The small molecule below binds the protein below.
Small molecule (SMILES): OC[C@H]1O[C@H](OC[C@H]2O[C@H](O)[C@@H](O)[C@@H](O[C@H]3O[C@H](CO)[C@@H](O)[C@H](O)[C@@H]3O)[C@@H]2O)[C@@H](O)[C@@H](O)[C@@H]1O

Binding-site contacts:
Ligand atom O3 contacts residue GLN46 of chain 1.B at 4.0 Å.
Ligand atom O4 contacts residue TYR39 of chain 1.B at 2.7 Å (h-bond).
Ligand atom O5 contacts residue ASN35 of chain 1.B at 3.0 Å (h-bond).
Ligand atom O3 contacts residue ASP33 of chain 1.B at 3.9 Å.
Ligand atom C6 contacts residue GLY44 of chain 1.B at 4.0 Å.
Ligand atom C5 contacts residue VAL37 of chain 1.B at 3.9 Å (hydrophobic).
Ligand atom O6 contacts residue TYR43 of chain 1.B at 3.8 Å.
Ligand atom O3 contacts residue TYR39 of chain 1.B at 3.6 Å.
Ligand atom C5 contacts residue ASP33 of chain 1.B at 3.6 Å.
Ligand atom C1 contacts residue ASN35 of chain 1.B at 3.6 Å.
Ligand atom C3 contacts residue GLN46 of chain 1.B at 3.8 Å.
Ligand atom C6 contacts residue LEU38 of chain 1.B at 3.5 Å (hydrophobic).
Ligand atom C4 contacts residue TYR43 of chain 1.B at 3.3 Å (hydrophobic).
Ligand atom O2 contacts residue ASN35 of chain 1.B at 2.9 Å (h-bond).
Ligand atom O2 contacts residue ASP33 of chain 1.B at 2.5 Å (salt-bridge).
Ligand atom C6 contacts residue TRP45 of chain 1.B at 4.0 Å (hydrophobic).
Ligand atom C2 contacts residue ASP33 of chain 1.B at 3.2 Å.
Ligand atom C6 contacts residue ASN35 of chain 1.B at 4.0 Å.
Ligand atom O4 contacts residue TRP45 of chain 1.B at 3.2 Å (h-bond).
Ligand atom C6 contacts residue HIS50 of chain 1.B at 4.0 Å.
Ligand atom C6 contacts residue VAL37 of chain 1.B at 3.6 Å (hydrophobic).
Ligand atom C1 contacts residue GLN31 of chain 1.B at 4.0 Å.
Ligand atom C3 contacts residue GLN31 of chain 1.B at 3.5 Å.
Ligand atom O4 contacts residue ASP33 of chain 1.B at 3.7 Å.
Ligand atom C5 contacts residue ASN35 of chain 1.B at 3.9 Å.
Ligand atom C2 contacts residue TYR39 of chain 1.B at 4.1 Å (hydrophobic).
Ligand atom O6 contacts residue GLN46 of chain 1.B at 3.4 Å.
Ligand atom O4 contacts residue TYR43 of chain 1.B at 2.7 Å (h-bond).
Ligand atom O3 contacts residue GLN31 of chain 1.B at 3.0 Å (h-bond).
Ligand atom O5 contacts residue GLN46 of chain 1.B at 3.5 Å (h-bond).
Ligand atom C6 contacts residue TYR43 of chain 1.B at 4.0 Å (hydrophobic).
Ligand atom C2 contacts residue GLN31 of chain 1.B at 3.9 Å.
Ligand atom O4 contacts residue GLY44 of chain 1.B at 3.2 Å.
Ligand atom C2 contacts residue ASN35 of chain 1.B at 3.8 Å.
Ligand atom O2 contacts residue GLN31 of chain 1.B at 3.2 Å (h-bond).
Ligand atom C4 contacts residue TYR39 of chain 1.B at 3.5 Å (hydrophobic).
Ligand atom C6 contacts residue GLN46 of chain 1.B at 3.9 Å.
Ligand atom O6 contacts residue TYR39 of chain 1.B at 3.9 Å.
Ligand atom C2 contacts residue GLN46 of chain 1.B at 4.1 Å.
Ligand atom O2 contacts residue HIS50 of chain 1.B at 3.8 Å.

Sequence of chain 1.B:
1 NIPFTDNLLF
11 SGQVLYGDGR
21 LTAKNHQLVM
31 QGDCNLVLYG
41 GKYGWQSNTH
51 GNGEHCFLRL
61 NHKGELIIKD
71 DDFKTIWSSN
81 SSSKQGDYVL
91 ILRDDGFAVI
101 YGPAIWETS